This protein binds this small molecule.
Small molecule (SMILES): CC(=O)N[C@@H]1[C@@H](O)[C@H](O)[C@@H](CO)O[C@H]1O

Sequence of chain 1.B:
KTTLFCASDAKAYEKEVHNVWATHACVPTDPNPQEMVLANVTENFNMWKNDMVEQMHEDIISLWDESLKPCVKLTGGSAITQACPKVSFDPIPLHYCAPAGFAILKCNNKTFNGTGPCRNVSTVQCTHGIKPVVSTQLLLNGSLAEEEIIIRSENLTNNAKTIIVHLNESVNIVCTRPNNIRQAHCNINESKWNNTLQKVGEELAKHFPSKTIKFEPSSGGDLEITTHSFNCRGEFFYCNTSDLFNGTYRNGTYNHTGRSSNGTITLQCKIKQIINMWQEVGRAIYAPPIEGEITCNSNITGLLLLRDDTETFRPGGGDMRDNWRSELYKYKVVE

Binding-site contacts:
Ligand atom C3 contacts residue ASN146 of chain 1.B at 3.7 Å.
Ligand atom C3 contacts residue SER311 of chain 1.B at 3.8 Å.
Ligand atom C7 contacts residue SER311 of chain 1.B at 3.7 Å.
Ligand atom O7 contacts residue PRO96 of chain 1.B at 3.8 Å.
Ligand atom O4 contacts residue ASP95 of chain 1.B at 4.4 Å.
Ligand atom N2 contacts residue SER311 of chain 1.B at 2.8 Å (h-bond).
Ligand atom C1 contacts residue SER311 of chain 1.B at 4.0 Å.
Ligand atom C4 contacts residue ASP95 of chain 1.B at 3.9 Å.
Ligand atom C8 contacts residue LEU145 of chain 1.B at 3.8 Å (hydrophobic).
Ligand atom C5 contacts residue ASN310 of chain 1.B at 3.8 Å.
Ligand atom C4 contacts residue ASN146 of chain 1.B at 4.1 Å.
Ligand atom C8 contacts residue ASN244 of chain 1.B at 3.7 Å.
Ligand atom C2 contacts residue SER311 of chain 1.B at 3.6 Å.
Ligand atom C5 contacts residue ASN146 of chain 1.B at 3.6 Å.
Ligand atom O7 contacts residue ASN244 of chain 1.B at 4.2 Å.
Ligand atom C4 contacts residue ASN310 of chain 1.B at 4.0 Å.
Ligand atom C1 contacts residue ASN146 of chain 1.B at 1.4 Å.
Ligand atom C5 contacts residue LYS136 of chain 1.B at 4.3 Å.
Ligand atom O5 contacts residue ASN146 of chain 1.B at 2.4 Å (h-bond).
Ligand atom O7 contacts residue ASN146 of chain 1.B at 3.9 Å.
Ligand atom O3 contacts residue SER311 of chain 1.B at 4.3 Å.
Ligand atom C7 contacts residue ASN146 of chain 1.B at 3.5 Å.
Ligand atom C1 contacts residue ASN310 of chain 1.B at 4.3 Å.
Ligand atom C7 contacts residue ASN244 of chain 1.B at 4.3 Å.
Ligand atom O5 contacts residue LYS136 of chain 1.B at 3.5 Å (salt-bridge).
Ligand atom C8 contacts residue PHE243 of chain 1.B at 4.2 Å (hydrophobic).
Ligand atom O3 contacts residue ASP95 of chain 1.B at 4.0 Å.
Ligand atom N2 contacts residue ASN146 of chain 1.B at 2.7 Å (h-bond).
Ligand atom C6 contacts residue LYS136 of chain 1.B at 3.9 Å.
Ligand atom C3 contacts residue ASP95 of chain 1.B at 4.4 Å.
Ligand atom O6 contacts residue ASP95 of chain 1.B at 4.3 Å.
Ligand atom C8 contacts residue SER311 of chain 1.B at 3.7 Å.
Ligand atom C2 contacts residue ASN146 of chain 1.B at 2.3 Å.
Ligand atom C3 contacts residue ASN310 of chain 1.B at 3.7 Å.
Ligand atom C8 contacts residue VAL138 of chain 1.B at 4.4 Å (hydrophobic).
Ligand atom O4 contacts residue ASN310 of chain 1.B at 3.9 Å.
Ligand atom O3 contacts residue CYS309 of chain 1.B at 3.5 Å (h-bond).
Ligand atom O6 contacts residue LYS136 of chain 1.B at 3.3 Å (salt-bridge).